Sequence of chain 1.G:
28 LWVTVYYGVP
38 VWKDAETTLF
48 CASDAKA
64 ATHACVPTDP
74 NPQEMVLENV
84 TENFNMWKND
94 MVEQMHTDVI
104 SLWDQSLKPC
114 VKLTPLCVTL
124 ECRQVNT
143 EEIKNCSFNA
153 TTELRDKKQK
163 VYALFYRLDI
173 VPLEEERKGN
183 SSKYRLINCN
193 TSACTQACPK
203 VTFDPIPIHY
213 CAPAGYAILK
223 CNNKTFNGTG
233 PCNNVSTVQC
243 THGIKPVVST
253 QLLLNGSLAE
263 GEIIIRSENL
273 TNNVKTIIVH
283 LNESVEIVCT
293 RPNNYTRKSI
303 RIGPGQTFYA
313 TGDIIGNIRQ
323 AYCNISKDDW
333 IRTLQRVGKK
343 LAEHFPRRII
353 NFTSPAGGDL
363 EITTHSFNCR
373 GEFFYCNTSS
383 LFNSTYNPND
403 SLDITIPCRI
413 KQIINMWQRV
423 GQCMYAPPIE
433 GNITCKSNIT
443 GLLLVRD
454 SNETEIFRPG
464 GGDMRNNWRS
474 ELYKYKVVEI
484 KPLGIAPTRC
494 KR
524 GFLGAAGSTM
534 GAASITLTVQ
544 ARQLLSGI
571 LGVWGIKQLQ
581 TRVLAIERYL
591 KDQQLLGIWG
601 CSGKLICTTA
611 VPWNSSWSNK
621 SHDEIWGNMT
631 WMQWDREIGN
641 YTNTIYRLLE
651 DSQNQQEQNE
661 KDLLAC

This protein binds this small molecule.
Small molecule (SMILES): CC(=O)N[C@H]1[C@H](O[C@H]2[C@H](O)[C@@H](NC(C)=O)CO[C@@H]2CO)O[C@H](CO)[C@@H](O)[C@@H]1O

Binding-site contacts:
Ligand atom C8 contacts residue GLU77 of chain 1.G at 4.2 Å.
Ligand atom O7 contacts residue ASN236 of chain 1.G at 3.3 Å (h-bond).
Ligand atom C6 contacts residue VAL79 of chain 1.G at 3.8 Å (hydrophobic).
Ligand atom C3 contacts residue ASN236 of chain 1.G at 3.8 Å.
Ligand atom C4 contacts residue ASN236 of chain 1.G at 4.2 Å.
Ligand atom C2 contacts residue ASN236 of chain 1.G at 2.5 Å.
Ligand atom C1 contacts residue ASN224 of chain 1.G at 4.5 Å.
Ligand atom O5 contacts residue ASN224 of chain 1.G at 3.6 Å.
Ligand atom C6 contacts residue GLU77 of chain 1.G at 4.2 Å.
Ligand atom C8 contacts residue VAL79 of chain 1.G at 3.9 Å (hydrophobic).
Ligand atom C5 contacts residue VAL79 of chain 1.G at 4.0 Å (hydrophobic).
Ligand atom C5 contacts residue ASN236 of chain 1.G at 3.7 Å.
Ligand atom C1 contacts residue ASN236 of chain 1.G at 1.5 Å.
Ligand atom O6 contacts residue ASN224 of chain 1.G at 3.4 Å (h-bond).
Ligand atom C7 contacts residue VAL79 of chain 1.G at 4.3 Å (hydrophobic).
Ligand atom O5 contacts residue ASN236 of chain 1.G at 2.4 Å (h-bond).
Ligand atom C7 contacts residue ASN236 of chain 1.G at 3.2 Å.
Ligand atom C6 contacts residue ASN224 of chain 1.G at 3.5 Å.
Ligand atom O7 contacts residue VAL79 of chain 1.G at 4.4 Å.
Ligand atom N2 contacts residue ASN236 of chain 1.G at 2.8 Å (h-bond).
Ligand atom C5 contacts residue ASN224 of chain 1.G at 4.3 Å.
Ligand atom C8 contacts residue ASN236 of chain 1.G at 4.3 Å.
Ligand atom O6 contacts residue GLU77 of chain 1.G at 4.3 Å.